Sequence of chain 1.B:
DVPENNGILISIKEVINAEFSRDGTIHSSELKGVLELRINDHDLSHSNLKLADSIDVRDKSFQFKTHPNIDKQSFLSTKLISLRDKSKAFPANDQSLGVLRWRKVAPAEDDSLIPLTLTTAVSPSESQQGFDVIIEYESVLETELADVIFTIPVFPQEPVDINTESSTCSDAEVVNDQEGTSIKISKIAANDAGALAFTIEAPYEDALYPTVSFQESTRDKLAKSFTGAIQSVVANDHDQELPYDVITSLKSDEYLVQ

The protein below binds the small molecule below.
Small molecule (SMILES): C[Se]CC[C@H](NC(=O)[C@H](CCC(=O)O)NC(=O)[C@H](CC1=c2ccccc2=NC1)NC(=O)[C@H](CC(N)=O)NC(=O)[C@H](CC1=CN=C2C=CC=CC12)NC(=O)[C@H](CC(=O)O)NC(=O)[C@@H](N)CC(=O)O)C(=O)N[C@@H](CCC(=O)O)C(=O)N[C@@H](CC(=O)O)C(=O)O

Binding-site contacts:
Ligand atom OE2 contacts residue PRO98 of chain 1.B at 3.6 Å.
Ligand atom CZ3 contacts residue ASN76 of chain 1.B at 3.4 Å.
Ligand atom CZ2 contacts residue HIS74 of chain 1.B at 3.5 Å.
Ligand atom CE3 contacts residue ASN76 of chain 1.B at 3.4 Å.
Ligand atom CH2 contacts residue ASN76 of chain 1.B at 3.6 Å.
Ligand atom O contacts residue ALA96 of chain 1.B at 2.9 Å (h-bond).
Ligand atom CB contacts residue LEU104 of chain 1.B at 3.4 Å (hydrophobic).
Ligand atom CB contacts residue SER103 of chain 1.B at 3.6 Å.
Ligand atom OE1 contacts residue PRO98 of chain 1.B at 3.5 Å.
Ligand atom OD2 contacts residue HIS53 of chain 1.B at 3.5 Å.
Ligand atom OXT contacts residue LYS95 of chain 1.B at 3.4 Å (salt-bridge).
Ligand atom CE3 contacts residue ARG108 of chain 1.B at 3.4 Å.
Ligand atom CD1 contacts residue ARG108 of chain 1.B at 3.5 Å.
Ligand atom OD2 contacts residue GLU43 of chain 1.B at 3.3 Å (salt-bridge).
Ligand atom CZ3 contacts residue ARG108 of chain 1.B at 3.5 Å.
Ligand atom C contacts residue HIS74 of chain 1.B at 3.6 Å.
Ligand atom N contacts residue ALA96 of chain 1.B at 2.8 Å (h-bond).
Ligand atom CG contacts residue ARG108 of chain 1.B at 3.3 Å.
Ligand atom CG contacts residue LEU104 of chain 1.B at 3.5 Å (hydrophobic).
Ligand atom NE1 contacts residue HIS74 of chain 1.B at 3.4 Å.
Ligand atom CE2 contacts residue ARG108 of chain 1.B at 3.4 Å.
Ligand atom NE1 contacts residue ARG108 of chain 1.B at 3.5 Å (salt-bridge).
Ligand atom CE3 contacts residue PRO98 of chain 1.B at 3.5 Å (hydrophobic).
Ligand atom CD2 contacts residue ASN76 of chain 1.B at 3.5 Å.
Ligand atom CD2 contacts residue ARG108 of chain 1.B at 3.2 Å.
Ligand atom CH2 contacts residue PHE97 of chain 1.B at 3.5 Å (hydrophobic).
Ligand atom CD2 contacts residue HIS74 of chain 1.B at 3.6 Å.
Ligand atom CG contacts residue GLU43 of chain 1.B at 3.4 Å.
Ligand atom CB contacts residue ARG108 of chain 1.B at 3.6 Å.
Ligand atom OD2 contacts residue SER94 of chain 1.B at 3.4 Å (h-bond).
Ligand atom CH2 contacts residue ARG108 of chain 1.B at 3.5 Å.
Ligand atom CE2 contacts residue ASN76 of chain 1.B at 3.6 Å.
Ligand atom O contacts residue PRO98 of chain 1.B at 3.1 Å.
Ligand atom O contacts residue LYS95 of chain 1.B at 3.2 Å.
Ligand atom NE1 contacts residue GLY105 of chain 1.B at 2.9 Å (h-bond).
Ligand atom CH2 contacts residue LEU90 of chain 1.B at 3.6 Å (hydrophobic).
Ligand atom CA contacts residue SER103 of chain 1.B at 3.6 Å.
Ligand atom O contacts residue ASN76 of chain 1.B at 3.0 Å (h-bond).
Ligand atom O contacts residue GLY105 of chain 1.B at 2.7 Å (h-bond).
Ligand atom O contacts residue HIS74 of chain 1.B at 2.8 Å (h-bond).